Binding-site contacts:
Ligand atom C7 contacts residue ASN356 of chain 1.G at 3.7 Å.
Ligand atom O5 contacts residue ASN356 of chain 1.G at 2.5 Å (h-bond).
Ligand atom C5 contacts residue ASN356 of chain 1.G at 3.8 Å.
Ligand atom C3 contacts residue ASN356 of chain 1.G at 3.9 Å.
Ligand atom C2 contacts residue ASN356 of chain 1.G at 2.5 Å.
Ligand atom N2 contacts residue ASN356 of chain 1.G at 3.0 Å (h-bond).
Ligand atom C8 contacts residue ASN356 of chain 1.G at 4.1 Å.
Ligand atom C1 contacts residue ASN356 of chain 1.G at 1.5 Å.
Ligand atom O7 contacts residue ASN356 of chain 1.G at 4.0 Å.
Ligand atom C4 contacts residue ASN356 of chain 1.G at 4.3 Å.

Sequence of chain 1.G:
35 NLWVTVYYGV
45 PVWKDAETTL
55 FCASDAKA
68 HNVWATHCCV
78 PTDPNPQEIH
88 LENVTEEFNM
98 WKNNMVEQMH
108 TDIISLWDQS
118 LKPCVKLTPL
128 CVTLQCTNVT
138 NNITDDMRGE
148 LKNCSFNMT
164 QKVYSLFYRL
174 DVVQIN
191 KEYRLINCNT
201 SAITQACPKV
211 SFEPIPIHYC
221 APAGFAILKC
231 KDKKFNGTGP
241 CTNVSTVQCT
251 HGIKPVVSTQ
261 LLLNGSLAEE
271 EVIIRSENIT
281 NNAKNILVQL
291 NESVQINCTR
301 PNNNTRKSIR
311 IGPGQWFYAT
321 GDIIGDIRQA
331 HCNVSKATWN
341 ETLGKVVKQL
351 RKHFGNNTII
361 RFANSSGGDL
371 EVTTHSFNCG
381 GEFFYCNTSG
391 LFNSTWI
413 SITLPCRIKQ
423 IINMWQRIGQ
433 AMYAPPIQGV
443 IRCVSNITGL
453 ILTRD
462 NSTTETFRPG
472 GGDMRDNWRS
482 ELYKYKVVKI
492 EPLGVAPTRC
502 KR

The small molecule below binds the protein below.
Small molecule (SMILES): CC(=O)N[C@@H]1[C@@H](O)[C@H](O)[C@@H](CO)O[C@H]1O